Sequence of chain 1.B:
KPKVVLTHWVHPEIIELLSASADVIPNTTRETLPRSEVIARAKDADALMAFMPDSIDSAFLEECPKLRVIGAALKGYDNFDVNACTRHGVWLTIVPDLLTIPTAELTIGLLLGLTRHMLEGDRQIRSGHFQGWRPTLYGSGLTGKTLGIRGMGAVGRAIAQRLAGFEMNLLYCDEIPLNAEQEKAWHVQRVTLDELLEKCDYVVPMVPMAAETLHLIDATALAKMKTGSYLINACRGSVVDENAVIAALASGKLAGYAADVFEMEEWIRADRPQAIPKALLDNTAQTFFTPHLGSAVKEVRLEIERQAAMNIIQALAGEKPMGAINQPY

Binding-site contacts:
Ligand atom C18 contacts residue GLU176 of chain 1.B at 3.6 Å.
Ligand atom C01 contacts residue ASP175 of chain 1.B at 3.5 Å.
Ligand atom O14 contacts residue GLY295 of chain 1.B at 3.5 Å.
Ligand atom O13 contacts residue LYS76 of chain 1.B at 3.0 Å (salt-bridge).
Ligand atom C20 contacts residue GLU176 of chain 1.B at 2.9 Å.
Ligand atom O06 contacts residue VAL156 of chain 1.B at 3.6 Å.
Ligand atom C05 contacts residue CYS236 of chain 1.B at 3.7 Å (hydrophobic).
Ligand atom O01 contacts residue PRO209 of chain 1.B at 3.7 Å.
Ligand atom C19 contacts residue GLU176 of chain 1.B at 3.6 Å.
Ligand atom O15 contacts residue GLU176 of chain 1.B at 3.5 Å (salt-bridge).
Ligand atom O06 contacts residue MET207 of chain 1.B at 3.0 Å (h-bond).
Ligand atom C18 contacts residue ARG151 of chain 1.B at 3.4 Å.
Ligand atom C06 contacts residue MET207 of chain 1.B at 3.6 Å (hydrophobic).
Ligand atom O10 contacts residue ALA155 of chain 1.B at 3.1 Å (h-bond).
Ligand atom O14 contacts residue HIS293 of chain 1.B at 3.4 Å.
Ligand atom C20 contacts residue ARG151 of chain 1.B at 3.7 Å.
Ligand atom N05 contacts residue ARG151 of chain 1.B at 2.8 Å (salt-bridge).
Ligand atom N02 contacts residue ALA235 of chain 1.B at 3.0 Å (h-bond).
Ligand atom O15 contacts residue ARG151 of chain 1.B at 3.1 Å (salt-bridge).
Ligand atom C15 contacts residue THR104 of chain 1.B at 3.1 Å.
Ligand atom N04 contacts residue GLU176 of chain 1.B at 3.0 Å (salt-bridge).
Ligand atom O03 contacts residue GLY154 of chain 1.B at 3.2 Å (h-bond).
Ligand atom O13 contacts residue ALA155 of chain 1.B at 3.7 Å.
Ligand atom C05 contacts residue VAL208 of chain 1.B at 3.7 Å (hydrophobic).
Ligand atom O03 contacts residue MET153 of chain 1.B at 3.4 Å.
Ligand atom C02 contacts residue ASP175 of chain 1.B at 3.5 Å.
Ligand atom N05 contacts residue GLU176 of chain 1.B at 2.9 Å (salt-bridge).
Ligand atom O12 contacts residue VAL156 of chain 1.B at 2.9 Å (h-bond).
Ligand atom O04 contacts residue ASP175 of chain 1.B at 2.5 Å (salt-bridge).
Ligand atom O03 contacts residue ASP175 of chain 1.B at 2.6 Å (salt-bridge).
Ligand atom C06 contacts residue CYS236 of chain 1.B at 3.4 Å (hydrophobic).
Ligand atom O15 contacts residue ASP175 of chain 1.B at 3.5 Å (salt-bridge).
Ligand atom O01 contacts residue ASP175 of chain 1.B at 3.4 Å (salt-bridge).
Ligand atom N02 contacts residue ASP261 of chain 1.B at 3.4 Å (salt-bridge).
Ligand atom C11 contacts residue ALA235 of chain 1.B at 3.5 Å (hydrophobic).
Ligand atom O05 contacts residue MET207 of chain 1.B at 3.6 Å.
Ligand atom C04 contacts residue ASP175 of chain 1.B at 3.7 Å.
Ligand atom C09 contacts residue GLY154 of chain 1.B at 3.3 Å.
Ligand atom O10 contacts residue GLY154 of chain 1.B at 3.3 Å.
Ligand atom O12 contacts residue ALA155 of chain 1.B at 3.2 Å (h-bond).

The protein below binds the small molecule below.
Small molecule (SMILES): NC(=O)c1ccc[n+]([C@H]2O[C@@H](COP(=O)(O)OP(=O)(O)OC[C@@H]3O[C@H](n4ccc(N)nc4=O)[C@H](O)[C@@H]3O)[C@@H](O)[C@H]2O)c1